A protein and the small-molecule ligand that binds it are described below.
Small molecule (SMILES): O=C(O)c1ccc2c(c1)nc(Nc1cccc(Cl)c1)c1ccncc12

Sequence of chain 1.B:
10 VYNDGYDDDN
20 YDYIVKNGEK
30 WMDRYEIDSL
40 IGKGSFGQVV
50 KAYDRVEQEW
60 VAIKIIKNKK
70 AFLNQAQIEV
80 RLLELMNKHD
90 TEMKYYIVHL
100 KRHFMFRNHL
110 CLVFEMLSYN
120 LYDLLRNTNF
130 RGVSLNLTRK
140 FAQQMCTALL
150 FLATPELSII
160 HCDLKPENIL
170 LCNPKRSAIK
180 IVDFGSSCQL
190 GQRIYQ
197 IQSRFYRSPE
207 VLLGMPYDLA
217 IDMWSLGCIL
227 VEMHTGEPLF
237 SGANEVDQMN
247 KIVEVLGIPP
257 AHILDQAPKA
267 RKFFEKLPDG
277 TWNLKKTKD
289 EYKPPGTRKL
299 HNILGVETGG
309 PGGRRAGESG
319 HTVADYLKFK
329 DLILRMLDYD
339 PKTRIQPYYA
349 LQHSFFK

Binding-site contacts:
Ligand atom C4 contacts residue PHE113 of chain 1.B at 3.6 Å (hydrophobic).
Ligand atom CL22 contacts residue SO41 of chain 1.X at 3.2 Å.
Ligand atom C7 contacts residue LEU169 of chain 1.B at 3.6 Å (hydrophobic).
Ligand atom C11 contacts residue LEU116 of chain 1.B at 3.4 Å (hydrophobic).
Ligand atom N12 contacts residue LEU116 of chain 1.B at 2.7 Å (h-bond).
Ligand atom C16 contacts residue SO41 of chain 1.X at 3.9 Å.
Ligand atom C18 contacts residue SO41 of chain 1.X at 3.4 Å.
Ligand atom C16 contacts residue ILE40 of chain 1.B at 3.7 Å (hydrophobic).
Ligand atom C5 contacts residue VAL181 of chain 1.B at 3.6 Å (hydrophobic).
Ligand atom N15 contacts residue ILE40 of chain 1.B at 3.6 Å.
Ligand atom N12 contacts residue MET115 of chain 1.B at 3.6 Å.
Ligand atom C4 contacts residue VAL181 of chain 1.B at 3.7 Å (hydrophobic).
Ligand atom N9 contacts residue SO41 of chain 1.X at 3.5 Å (h-bond).
Ligand atom CL22 contacts residue LYS42 of chain 1.B at 3.6 Å.
Ligand atom C19 contacts residue GLY41 of chain 1.B at 3.5 Å.
Ligand atom O25 contacts residue ASP182 of chain 1.B at 3.4 Å.
Ligand atom O25 contacts residue LYS63 of chain 1.B at 3.0 Å (salt-bridge).
Ligand atom C8 contacts residue LEU169 of chain 1.B at 3.7 Å (hydrophobic).
Ligand atom C13 contacts residue GLU114 of chain 1.B at 3.3 Å.
Ligand atom C19 contacts residue SO41 of chain 1.X at 3.9 Å.
Ligand atom C18 contacts residue GLY41 of chain 1.B at 3.8 Å.
Ligand atom C3 contacts residue PHE113 of chain 1.B at 3.8 Å (hydrophobic).
Ligand atom C17 contacts residue VAL48 of chain 1.B at 3.5 Å (hydrophobic).
Ligand atom C13 contacts residue ALA61 of chain 1.B at 3.6 Å (hydrophobic).
Ligand atom N12 contacts residue GLU114 of chain 1.B at 3.4 Å (salt-bridge).
Ligand atom O24 contacts residue PHE113 of chain 1.B at 3.4 Å.
Ligand atom C23 contacts residue ASP182 of chain 1.B at 3.2 Å.
Ligand atom CL22 contacts residue GLY41 of chain 1.B at 3.3 Å.
Ligand atom CL22 contacts residue PHE45 of chain 1.B at 3.4 Å.
Ligand atom O24 contacts residue VAL181 of chain 1.B at 3.9 Å.
Ligand atom C23 contacts residue LYS63 of chain 1.B at 3.9 Å.
Ligand atom O25 contacts residue SO41 of chain 1.X at 3.4 Å (h-bond).
Ligand atom C6 contacts residue SO41 of chain 1.X at 3.8 Å.
Ligand atom O24 contacts residue ASP182 of chain 1.B at 2.8 Å (salt-bridge).
Ligand atom C17 contacts residue SO41 of chain 1.X at 3.6 Å.
Ligand atom N12 contacts residue ALA61 of chain 1.B at 3.7 Å.
Ligand atom C11 contacts residue MET115 of chain 1.B at 3.6 Å (hydrophobic).
Ligand atom C21 contacts residue ILE40 of chain 1.B at 3.8 Å (hydrophobic).
Ligand atom CL22 contacts residue VAL48 of chain 1.B at 3.7 Å.
Ligand atom C13 contacts residue LEU116 of chain 1.B at 3.7 Å (hydrophobic).